The protein below binds the small molecule below.
Small molecule (SMILES): COC1=C(OC)C(=O)C(CC=C(C)CC/C=C(\C)CC/C=C(\C)CC/C=C(\C)CC/C=C(\C)CC/C=C(\C)CC/C=C(\C)CCC=C(C)C)=C(C)C1=O

Sequence of chain 1.B:
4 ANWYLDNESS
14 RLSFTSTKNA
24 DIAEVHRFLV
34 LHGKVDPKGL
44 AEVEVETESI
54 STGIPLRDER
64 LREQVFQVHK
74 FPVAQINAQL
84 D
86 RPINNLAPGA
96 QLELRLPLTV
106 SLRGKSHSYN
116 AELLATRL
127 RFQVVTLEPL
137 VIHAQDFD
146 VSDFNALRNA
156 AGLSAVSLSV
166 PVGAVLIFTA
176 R

Binding-site contacts:
Ligand atom C30 contacts residue LEU136 of chain 1.B at 3.6 Å (hydrophobic).
Ligand atom C27 contacts residue LEU15 of chain 1.B at 3.6 Å (hydrophobic).
Ligand atom O4 contacts residue ILE57 of chain 1.B at 3.6 Å.
Ligand atom O3 contacts residue ARG63 of chain 1.B at 3.3 Å (salt-bridge).
Ligand atom C39 contacts residue LEU83 of chain 1.B at 3.2 Å (hydrophobic).
Ligand atom O5 contacts residue LYS21 of chain 1.B at 3.0 Å (salt-bridge).
Ligand atom C3M contacts residue ILE57 of chain 1.B at 3.4 Å (hydrophobic).
Ligand atom C2 contacts residue ALA156 of chain 1.B at 3.8 Å (hydrophobic).
Ligand atom C45 contacts residue MSE85 of chain 1.B at 3.2 Å.
Ligand atom C40 contacts residue LEU83 of chain 1.B at 3.2 Å (hydrophobic).
Ligand atom C7 contacts residue ALA156 of chain 1.B at 3.7 Å (hydrophobic).
Ligand atom C43 contacts residue PHE128 of chain 1.B at 3.7 Å (hydrophobic).
Ligand atom C41 contacts residue VAL130 of chain 1.B at 3.2 Å (hydrophobic).
Ligand atom C7 contacts residue LEU158 of chain 1.B at 3.6 Å (hydrophobic).
Ligand atom C16 contacts residue PHE149 of chain 1.B at 3.8 Å (hydrophobic).
Ligand atom O5 contacts residue ARG60 of chain 1.B at 3.3 Å (salt-bridge).
Ligand atom C45 contacts residue VAL38 of chain 1.B at 3.7 Å (hydrophobic).
Ligand atom C28 contacts residue ILE79 of chain 1.B at 2.9 Å (hydrophobic).
Ligand atom C46 contacts residue TRP6 of chain 1.B at 3.7 Å (hydrophobic).
Ligand atom C38 contacts residue VAL130 of chain 1.B at 3.6 Å (hydrophobic).
Ligand atom C3 contacts residue ARG63 of chain 1.B at 3.6 Å.
Ligand atom C2 contacts residue ARG63 of chain 1.B at 3.1 Å.
Ligand atom C39 contacts residue VAL130 of chain 1.B at 3.7 Å (hydrophobic).
Ligand atom C1 contacts residue ALA156 of chain 1.B at 3.4 Å (hydrophobic).
Ligand atom O2 contacts residue ARG63 of chain 1.B at 2.0 Å (salt-bridge).
Ligand atom C5 contacts residue ARG60 of chain 1.B at 3.7 Å.
Ligand atom C5 contacts residue ALA156 of chain 1.B at 3.5 Å (hydrophobic).
Ligand atom C27 contacts residue ILE79 of chain 1.B at 3.7 Å (hydrophobic).
Ligand atom C46 contacts residue PHE128 of chain 1.B at 2.9 Å (hydrophobic).
Ligand atom C30 contacts residue VAL167 of chain 1.B at 3.5 Å (hydrophobic).
Ligand atom C10 contacts residue LYS21 of chain 1.B at 3.7 Å.
Ligand atom C1M contacts residue LEU152 of chain 1.B at 3.2 Å (hydrophobic).
Ligand atom C10 contacts residue ARG60 of chain 1.B at 3.1 Å.
Ligand atom C27 contacts residue VAL167 of chain 1.B at 3.2 Å (hydrophobic).
Ligand atom C14 contacts residue LEU64 of chain 1.B at 3.6 Å (hydrophobic).
Ligand atom C42 contacts residue VAL38 of chain 1.B at 3.6 Å (hydrophobic).
Ligand atom C18 contacts residue PHE17 of chain 1.B at 3.6 Å (hydrophobic).
Ligand atom C8 contacts residue ARG60 of chain 1.B at 3.5 Å.
Ligand atom C6 contacts residue ARG60 of chain 1.B at 3.5 Å.
Ligand atom C6 contacts residue ALA156 of chain 1.B at 3.2 Å (hydrophobic).